Sequence of chain 1.B:
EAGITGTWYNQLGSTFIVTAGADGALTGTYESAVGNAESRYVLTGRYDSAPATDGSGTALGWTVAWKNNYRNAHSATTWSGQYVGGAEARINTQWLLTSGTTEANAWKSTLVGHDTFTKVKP

Binding-site contacts:
Ligand atom OD1 contacts residue SER69 of chain 1.D at 3.5 Å (h-bond).
Ligand atom CB contacts residue SER69 of chain 1.D at 3.5 Å.
Ligand atom CG contacts residue ALA70 of chain 1.D at 3.5 Å (hydrophobic).
Ligand atom CB contacts residue TRP144 of chain 1.B at 3.6 Å (hydrophobic).
Ligand atom ND2 contacts residue LEU49 of chain 1.D at 3.6 Å (h-bond).
Ligand atom OG contacts residue TRP144 of chain 1.B at 3.0 Å (h-bond).
Ligand atom CE2 contacts residue GOL1 of chain 1.S at 3.4 Å.
Ligand atom CZ contacts residue GOL1 of chain 1.S at 3.4 Å.
Ligand atom O contacts residue ARG108 of chain 1.D at 3.3 Å.
Ligand atom CB contacts residue ALA70 of chain 1.D at 3.7 Å (hydrophobic).
Ligand atom CB contacts residue ALA141 of chain 1.B at 3.2 Å (hydrophobic).
Ligand atom OD1 contacts residue SER76 of chain 1.D at 2.8 Å (h-bond).
Ligand atom CG contacts residue ARG108 of chain 1.D at 3.7 Å.
Ligand atom CD1 contacts residue TRP144 of chain 1.B at 3.6 Å (hydrophobic).
Ligand atom OD1 contacts residue ARG108 of chain 1.D at 2.8 Å (salt-bridge).
Ligand atom OD2 contacts residue ARG108 of chain 1.D at 3.4 Å (salt-bridge).
Ligand atom CE2 contacts residue TRP103 of chain 1.D at 3.7 Å (hydrophobic).
Ligand atom CB contacts residue ARG108 of chain 1.D at 3.6 Å.
Ligand atom OG contacts residue ASN142 of chain 1.B at 2.6 Å (h-bond).
Ligand atom CB contacts residue LEU49 of chain 1.D at 3.5 Å (hydrophobic).
Ligand atom CD1 contacts residue TYR78 of chain 1.D at 3.7 Å (hydrophobic).
Ligand atom CE1 contacts residue GOL1 of chain 1.S at 3.5 Å.
Ligand atom OD2 contacts residue SER76 of chain 1.D at 3.6 Å.
Ligand atom CG contacts residue SER76 of chain 1.D at 3.5 Å.
Ligand atom CG contacts residue TRP144 of chain 1.B at 3.6 Å (hydrophobic).
Ligand atom OD1 contacts residue LEU49 of chain 1.D at 3.4 Å (h-bond).
Ligand atom CD2 contacts residue TRP144 of chain 1.B at 3.6 Å (hydrophobic).
Ligand atom CD2 contacts residue GOL1 of chain 1.S at 3.5 Å.
Ligand atom CD1 contacts residue SER69 of chain 1.D at 3.5 Å.
Ligand atom CD1 contacts residue GOL1 of chain 1.S at 3.7 Å.
Ligand atom CZ contacts residue TRP103 of chain 1.D at 3.6 Å (hydrophobic).
Ligand atom ND2 contacts residue SER69 of chain 1.D at 3.0 Å (h-bond).
Ligand atom OD1 contacts residue SER69 of chain 1.D at 2.7 Å (h-bond).
Ligand atom CG contacts residue SER69 of chain 1.D at 3.7 Å.
Ligand atom CG contacts residue LEU49 of chain 1.D at 3.2 Å (hydrophobic).
Ligand atom OG contacts residue ALA141 of chain 1.B at 3.4 Å (h-bond).
Ligand atom OD2 contacts residue ALA70 of chain 1.D at 3.6 Å.
Ligand atom O contacts residue ASN109 of chain 1.D at 2.8 Å (h-bond).
Ligand atom CB contacts residue ASN142 of chain 1.B at 3.7 Å.
Ligand atom CG contacts residue GOL1 of chain 1.S at 3.6 Å.

Sequence of chain 1.D:
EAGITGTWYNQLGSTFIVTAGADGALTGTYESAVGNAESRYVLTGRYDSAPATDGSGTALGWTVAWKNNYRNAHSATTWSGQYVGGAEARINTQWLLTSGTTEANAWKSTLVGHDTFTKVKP

This small molecule binds to this protein.
Small molecule (SMILES): CC(C)C[C@H](NC(=O)[C@H](CC1=CN=C2C=CC=CC12)NC(=O)[C@H](CC(=O)O)NC(=O)[C@H](CC(=O)O)NC(=O)[C@H](Cc1ccccc1)NC(=O)[C@H](CO)NC(=O)[C@H](CC(N)=O)NC(=O)CN)C(=O)N[C@@H](C)C(=O)N[C@@H](CO)C(=O)N[C@@H](CCCCN)C(=O)NCC=O.N